Binding-site contacts:
Ligand atom C4 contacts residue ASN736 of chain 1.A at 4.2 Å.
Ligand atom C3 contacts residue ASN736 of chain 1.A at 3.8 Å.
Ligand atom O6 contacts residue GLN945 of chain 1.A at 3.7 Å.
Ligand atom O7 contacts residue GLN1090 of chain 1.A at 4.4 Å.
Ligand atom O4 contacts residue LEU941 of chain 1.A at 4.4 Å.
Ligand atom O5 contacts residue GLN1090 of chain 1.A at 4.3 Å.
Ligand atom C2 contacts residue ASN736 of chain 1.A at 2.4 Å.
Ligand atom C7 contacts residue ASN736 of chain 1.A at 3.7 Å.
Ligand atom C5 contacts residue ASN736 of chain 1.A at 3.7 Å.
Ligand atom N2 contacts residue ASN736 of chain 1.A at 2.8 Å (h-bond).
Ligand atom O7 contacts residue ASN736 of chain 1.A at 4.2 Å.
Ligand atom C1 contacts residue GLN1090 of chain 1.A at 4.5 Å.
Ligand atom C1 contacts residue ASN736 of chain 1.A at 1.4 Å.
Ligand atom O5 contacts residue ASN736 of chain 1.A at 2.4 Å (h-bond).

Sequence of chain 1.A:
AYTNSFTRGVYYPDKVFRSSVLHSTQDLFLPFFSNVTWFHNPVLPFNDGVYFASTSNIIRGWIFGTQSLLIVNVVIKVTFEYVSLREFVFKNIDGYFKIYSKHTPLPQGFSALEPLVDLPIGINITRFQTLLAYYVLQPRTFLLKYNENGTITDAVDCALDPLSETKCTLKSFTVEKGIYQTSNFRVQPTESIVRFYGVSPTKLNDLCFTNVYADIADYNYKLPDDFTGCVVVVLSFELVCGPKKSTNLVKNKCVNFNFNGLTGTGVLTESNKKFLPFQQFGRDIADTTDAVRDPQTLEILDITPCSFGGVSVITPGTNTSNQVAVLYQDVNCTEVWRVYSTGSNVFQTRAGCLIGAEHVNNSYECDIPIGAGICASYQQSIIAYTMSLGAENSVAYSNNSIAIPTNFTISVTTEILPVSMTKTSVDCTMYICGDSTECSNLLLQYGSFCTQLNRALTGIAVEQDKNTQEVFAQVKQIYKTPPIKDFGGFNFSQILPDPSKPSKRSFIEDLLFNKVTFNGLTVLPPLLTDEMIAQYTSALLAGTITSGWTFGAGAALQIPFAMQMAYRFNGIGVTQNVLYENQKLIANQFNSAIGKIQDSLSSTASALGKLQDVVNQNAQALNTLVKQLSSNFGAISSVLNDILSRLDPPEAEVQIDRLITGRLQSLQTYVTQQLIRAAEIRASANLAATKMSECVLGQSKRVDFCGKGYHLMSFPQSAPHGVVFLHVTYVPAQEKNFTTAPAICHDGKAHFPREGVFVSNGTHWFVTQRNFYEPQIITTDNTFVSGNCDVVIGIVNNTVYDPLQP

The protein below binds the small molecule below.
Small molecule (SMILES): CC(=O)N[C@H]1[C@H](O[C@H]2[C@H](O)[C@@H](NC(C)=O)CO[C@@H]2CO)O[C@H](CO)[C@@H](O)[C@@H]1O